This small molecule binds to this protein.
Small molecule (SMILES): CC(=O)N[C@H]1[C@H](O[C@H]2[C@H](O)[C@@H](NC(C)=O)CO[C@@H]2CO)O[C@H](CO)[C@@H](O[C@@H]2O[C@H](CO)[C@@H](O)[C@H](O)[C@@H]2O)[C@@H]1O

Sequence of chain 1.M:
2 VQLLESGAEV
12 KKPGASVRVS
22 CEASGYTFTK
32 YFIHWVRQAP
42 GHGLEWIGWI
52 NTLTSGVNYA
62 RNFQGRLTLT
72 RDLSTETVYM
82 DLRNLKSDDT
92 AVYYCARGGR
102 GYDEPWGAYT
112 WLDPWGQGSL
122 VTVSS

Binding-site contacts:
Ligand atom O7 contacts residue ALA337 of chain 1.A at 4.4 Å.
Ligand atom C5 contacts residue ASN339 of chain 1.A at 3.8 Å.
Ligand atom C8 contacts residue GLY66 of chain 1.M at 4.0 Å.
Ligand atom C2 contacts residue ASN339 of chain 1.A at 2.5 Å.
Ligand atom O5 contacts residue ASN339 of chain 1.A at 2.5 Å (h-bond).
Ligand atom O6 contacts residue GLN65 of chain 1.M at 3.9 Å.
Ligand atom C4 contacts residue ASN339 of chain 1.A at 4.4 Å.
Ligand atom C8 contacts residue GLN65 of chain 1.M at 3.1 Å.
Ligand atom C8 contacts residue SER370 of chain 1.A at 3.9 Å.
Ligand atom C7 contacts residue PHE338 of chain 1.A at 3.8 Å (hydrophobic).
Ligand atom O7 contacts residue ASN339 of chain 1.A at 3.0 Å (h-bond).
Ligand atom C3 contacts residue ASN339 of chain 1.A at 3.9 Å.
Ligand atom C6 contacts residue GLN65 of chain 1.M at 4.0 Å.
Ligand atom N2 contacts residue ASN339 of chain 1.A at 2.9 Å (h-bond).
Ligand atom C8 contacts residue ASN369 of chain 1.A at 3.4 Å.
Ligand atom C7 contacts residue ASN369 of chain 1.A at 4.5 Å.
Ligand atom C7 contacts residue ASN339 of chain 1.A at 3.2 Å.
Ligand atom C8 contacts residue ASN339 of chain 1.A at 4.3 Å.
Ligand atom C1 contacts residue ASN339 of chain 1.A at 1.5 Å.
Ligand atom O7 contacts residue PHE338 of chain 1.A at 3.8 Å.
Ligand atom C8 contacts residue PHE338 of chain 1.A at 3.1 Å (hydrophobic).
Ligand atom O5 contacts residue ARG444 of chain 1.A at 4.1 Å.

Sequence of chain 1.A:
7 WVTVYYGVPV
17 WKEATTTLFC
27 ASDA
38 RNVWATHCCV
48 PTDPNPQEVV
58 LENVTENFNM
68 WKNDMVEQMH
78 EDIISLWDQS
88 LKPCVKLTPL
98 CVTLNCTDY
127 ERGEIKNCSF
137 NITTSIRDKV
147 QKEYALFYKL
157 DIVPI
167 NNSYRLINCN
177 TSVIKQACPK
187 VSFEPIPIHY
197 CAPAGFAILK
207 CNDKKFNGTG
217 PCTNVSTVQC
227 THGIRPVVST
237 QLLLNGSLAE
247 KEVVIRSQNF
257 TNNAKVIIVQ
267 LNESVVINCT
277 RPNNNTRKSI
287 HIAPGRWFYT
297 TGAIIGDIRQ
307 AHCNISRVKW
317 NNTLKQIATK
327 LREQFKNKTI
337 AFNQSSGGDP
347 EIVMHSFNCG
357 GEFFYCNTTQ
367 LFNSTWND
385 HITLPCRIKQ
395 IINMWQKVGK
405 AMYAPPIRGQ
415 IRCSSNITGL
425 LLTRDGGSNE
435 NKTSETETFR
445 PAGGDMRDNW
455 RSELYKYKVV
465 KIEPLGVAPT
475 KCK